Sequence of chain 3.C:
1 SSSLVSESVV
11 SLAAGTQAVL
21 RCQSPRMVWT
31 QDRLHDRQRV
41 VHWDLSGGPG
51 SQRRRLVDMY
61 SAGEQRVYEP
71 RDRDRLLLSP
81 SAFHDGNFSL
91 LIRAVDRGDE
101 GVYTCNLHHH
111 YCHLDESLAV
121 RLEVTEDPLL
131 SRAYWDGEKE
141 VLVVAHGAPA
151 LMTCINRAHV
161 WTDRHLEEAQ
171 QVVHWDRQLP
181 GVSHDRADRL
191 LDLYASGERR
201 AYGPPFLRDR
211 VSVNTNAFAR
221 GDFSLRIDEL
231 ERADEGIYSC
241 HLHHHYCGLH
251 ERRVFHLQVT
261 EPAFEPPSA

A small-molecule ligand and the protein it binds are described below.
Small molecule (SMILES): CC(=O)N[C@@H]1[C@@H](O)[C@H](O)[C@@H](CO)O[C@H]1O

Binding-site contacts:
Ligand atom C5 contacts residue ASN87 of chain 3.C at 3.7 Å.
Ligand atom C2 contacts residue ASN87 of chain 3.C at 2.5 Å.
Ligand atom O6 contacts residue LEU91 of chain 3.C at 3.9 Å.
Ligand atom C4 contacts residue ASN87 of chain 3.C at 4.2 Å.
Ligand atom C3 contacts residue ASN87 of chain 3.C at 3.8 Å.
Ligand atom O6 contacts residue SER79 of chain 3.C at 2.5 Å (h-bond).
Ligand atom C1 contacts residue ASN87 of chain 3.C at 1.4 Å.
Ligand atom C8 contacts residue ILE155 of chain 3.C at 3.7 Å (hydrophobic).
Ligand atom C7 contacts residue ASN87 of chain 3.C at 3.9 Å.
Ligand atom C5 contacts residue SER79 of chain 3.C at 4.3 Å.
Ligand atom O7 contacts residue ASN87 of chain 3.C at 4.4 Å.
Ligand atom C6 contacts residue SER79 of chain 3.C at 3.6 Å.
Ligand atom O5 contacts residue SER79 of chain 3.C at 3.8 Å.
Ligand atom O5 contacts residue ASN87 of chain 3.C at 2.4 Å (h-bond).
Ligand atom N2 contacts residue ASN87 of chain 3.C at 2.9 Å (h-bond).